Sequence of chain 1.B:
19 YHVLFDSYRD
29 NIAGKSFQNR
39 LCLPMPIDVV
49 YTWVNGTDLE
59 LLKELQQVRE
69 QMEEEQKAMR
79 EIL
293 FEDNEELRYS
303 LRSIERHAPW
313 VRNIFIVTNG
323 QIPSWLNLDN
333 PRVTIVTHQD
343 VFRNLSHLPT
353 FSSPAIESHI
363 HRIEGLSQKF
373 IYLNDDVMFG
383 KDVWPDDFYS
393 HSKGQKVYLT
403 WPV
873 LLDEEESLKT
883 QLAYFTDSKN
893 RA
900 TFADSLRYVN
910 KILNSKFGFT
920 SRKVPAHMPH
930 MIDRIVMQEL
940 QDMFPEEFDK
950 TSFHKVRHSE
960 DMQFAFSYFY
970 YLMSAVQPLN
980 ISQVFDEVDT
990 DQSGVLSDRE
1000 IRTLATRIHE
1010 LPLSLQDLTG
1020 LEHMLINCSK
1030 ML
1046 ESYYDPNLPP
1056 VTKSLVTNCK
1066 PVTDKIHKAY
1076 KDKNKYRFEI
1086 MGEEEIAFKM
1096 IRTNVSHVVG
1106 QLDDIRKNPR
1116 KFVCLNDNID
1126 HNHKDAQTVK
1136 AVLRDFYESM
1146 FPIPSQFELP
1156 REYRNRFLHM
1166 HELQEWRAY

Binding-site contacts:
Ligand atom O7 contacts residue ASN1099 of chain 1.B at 3.9 Å.
Ligand atom C1 contacts residue HIS1102 of chain 1.B at 4.0 Å.
Ligand atom O6 contacts residue HIS1102 of chain 1.B at 4.0 Å.
Ligand atom C2 contacts residue ASN1099 of chain 1.B at 2.5 Å.
Ligand atom C6 contacts residue HIS1102 of chain 1.B at 4.2 Å.
Ligand atom O5 contacts residue HIS1102 of chain 1.B at 3.8 Å.
Ligand atom O5 contacts residue SER1101 of chain 1.B at 4.2 Å.
Ligand atom O5 contacts residue ASN1099 of chain 1.B at 2.4 Å (h-bond).
Ligand atom C1 contacts residue ASN1099 of chain 1.B at 1.4 Å.
Ligand atom C4 contacts residue ASN1099 of chain 1.B at 4.2 Å.
Ligand atom C5 contacts residue ASN1099 of chain 1.B at 3.7 Å.
Ligand atom C5 contacts residue SER1101 of chain 1.B at 4.2 Å.
Ligand atom C3 contacts residue ASN1099 of chain 1.B at 3.8 Å.
Ligand atom C8 contacts residue ASN1099 of chain 1.B at 4.5 Å.
Ligand atom C7 contacts residue ASN1099 of chain 1.B at 3.6 Å.
Ligand atom C1 contacts residue SER1101 of chain 1.B at 4.2 Å.
Ligand atom N2 contacts residue ASN1099 of chain 1.B at 2.9 Å (h-bond).
Ligand atom O6 contacts residue SER1101 of chain 1.B at 4.1 Å.

This small molecule binds to this protein.
Small molecule (SMILES): CC(=O)N[C@H]1[C@H](O[C@H]2[C@H](O)[C@@H](NC(C)=O)CO[C@@H]2CO)O[C@H](CO)[C@@H](O)[C@@H]1O